A protein and the small-molecule ligand that binds it are described below.
Small molecule (SMILES): OC[C@@H](O)[C@H]1O[C@H](O)[C@@H](O)[C@@H](O)[C@@H]1O

Binding-site contacts:
Ligand atom O3 contacts residue SER79 of chain 1.A at 4.3 Å.
Ligand atom O6 contacts residue SER79 of chain 1.A at 4.3 Å.
Ligand atom O2 contacts residue ASN98 of chain 1.A at 4.3 Å.
Ligand atom C6 contacts residue SER79 of chain 1.A at 4.1 Å.
Ligand atom O5 contacts residue SER79 of chain 1.A at 2.3 Å (h-bond).
Ligand atom C3 contacts residue SER79 of chain 1.A at 3.0 Å.
Ligand atom O2 contacts residue SER79 of chain 1.A at 3.6 Å.
Ligand atom C2 contacts residue SER79 of chain 1.A at 2.4 Å.
Ligand atom C2 contacts residue ASN98 of chain 1.A at 3.7 Å.
Ligand atom C4 contacts residue SER79 of chain 1.A at 3.5 Å.
Ligand atom C5 contacts residue SER79 of chain 1.A at 2.8 Å.
Ligand atom C3 contacts residue ASN98 of chain 1.A at 3.3 Å.
Ligand atom O4 contacts residue SER79 of chain 1.A at 4.4 Å.
Ligand atom C1 contacts residue SER79 of chain 1.A at 1.3 Å.
Ligand atom O3 contacts residue ASN98 of chain 1.A at 2.5 Å (h-bond).
Ligand atom O6 contacts residue ILE60 of chain 1.A at 3.6 Å.

Sequence of chain 1.A:
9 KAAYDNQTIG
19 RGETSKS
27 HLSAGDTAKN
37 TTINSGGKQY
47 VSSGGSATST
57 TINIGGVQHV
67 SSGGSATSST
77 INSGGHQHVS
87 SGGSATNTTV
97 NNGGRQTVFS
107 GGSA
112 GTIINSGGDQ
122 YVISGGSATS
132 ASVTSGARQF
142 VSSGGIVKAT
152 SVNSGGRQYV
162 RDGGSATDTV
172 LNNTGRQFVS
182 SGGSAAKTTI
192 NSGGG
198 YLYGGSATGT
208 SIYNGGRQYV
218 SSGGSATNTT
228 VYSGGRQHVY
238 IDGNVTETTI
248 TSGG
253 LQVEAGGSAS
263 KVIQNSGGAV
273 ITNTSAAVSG